A small-molecule ligand and the protein it binds are described below.
Small molecule (SMILES): COc1cc2c(cc1Nc1nc(Nc3ccccc3S(=O)(=O)C(C)C)c3[nH]ccc3n1)N(C(=O)CN(C)C)CC2

Binding-site contacts:
Ligand atom C30 contacts residue ASP113 of chain 1.A at 3.1 Å.
Ligand atom C33 contacts residue ALA58 of chain 1.A at 3.5 Å (hydrophobic).
Ligand atom C20 contacts residue MET109 of chain 1.A at 3.8 Å (hydrophobic).
Ligand atom C37 contacts residue ALA58 of chain 1.A at 3.7 Å (hydrophobic).
Ligand atom O39 contacts residue GLY35 of chain 1.A at 3.4 Å.
Ligand atom C01 contacts residue ASP180 of chain 1.A at 3.8 Å.
Ligand atom C13 contacts residue MET109 of chain 1.A at 3.6 Å (hydrophobic).
Ligand atom C05 contacts residue HIS34 of chain 1.A at 3.5 Å.
Ligand atom C16 contacts residue GLY112 of chain 1.A at 3.6 Å.
Ligand atom N12 contacts residue LEU166 of chain 1.A at 3.7 Å.
Ligand atom C15 contacts residue LEU32 of chain 1.A at 3.8 Å (hydrophobic).
Ligand atom C06 contacts residue HIS34 of chain 1.A at 3.8 Å.
Ligand atom C15 contacts residue MET109 of chain 1.A at 3.4 Å (hydrophobic).
Ligand atom O21 contacts residue LEU108 of chain 1.A at 3.4 Å.
Ligand atom C30 contacts residue SER116 of chain 1.A at 3.6 Å.
Ligand atom C20 contacts residue LEU32 of chain 1.A at 3.7 Å (hydrophobic).
Ligand atom O31 contacts residue GLY112 of chain 1.A at 3.7 Å.
Ligand atom C08 contacts residue VAL40 of chain 1.A at 3.8 Å (hydrophobic).
Ligand atom C26 contacts residue ASP113 of chain 1.A at 3.7 Å.
Ligand atom C40 contacts residue LEU166 of chain 1.A at 3.8 Å (hydrophobic).
Ligand atom C07 contacts residue LEU32 of chain 1.A at 3.5 Å (hydrophobic).
Ligand atom C11 contacts residue LEU166 of chain 1.A at 3.6 Å (hydrophobic).
Ligand atom C36 contacts residue LEU106 of chain 1.A at 3.5 Å (hydrophobic).
Ligand atom O21 contacts residue ALA110 of chain 1.A at 3.8 Å.
Ligand atom O21 contacts residue MET109 of chain 1.A at 3.7 Å.
Ligand atom C27 contacts residue ASP113 of chain 1.A at 3.2 Å.
Ligand atom C19 contacts residue LEU32 of chain 1.A at 3.8 Å (hydrophobic).
Ligand atom N28 contacts residue ASP113 of chain 1.A at 2.7 Å (salt-bridge).
Ligand atom N32 contacts residue MET109 of chain 1.A at 3.2 Å (h-bond).
Ligand atom C24 contacts residue LEU32 of chain 1.A at 3.5 Å (hydrophobic).
Ligand atom N14 contacts residue MET109 of chain 1.A at 2.8 Å (h-bond).
Ligand atom O31 contacts residue ASP113 of chain 1.A at 3.0 Å (salt-bridge).
Ligand atom N32 contacts residue ALA58 of chain 1.A at 3.7 Å.
Ligand atom C29 contacts residue ASP113 of chain 1.A at 3.8 Å.
Ligand atom C34 contacts residue LEU166 of chain 1.A at 3.7 Å (hydrophobic).
Ligand atom N14 contacts residue LEU108 of chain 1.A at 3.8 Å.
Ligand atom C01 contacts residue ARG163 of chain 1.A at 3.8 Å.
Ligand atom C37 contacts residue GLU107 of chain 1.A at 3.2 Å.
Ligand atom C17 contacts residue GLY112 of chain 1.A at 3.8 Å.
Ligand atom C37 contacts residue MET109 of chain 1.A at 3.7 Å (hydrophobic).

Sequence of chain 1.A:
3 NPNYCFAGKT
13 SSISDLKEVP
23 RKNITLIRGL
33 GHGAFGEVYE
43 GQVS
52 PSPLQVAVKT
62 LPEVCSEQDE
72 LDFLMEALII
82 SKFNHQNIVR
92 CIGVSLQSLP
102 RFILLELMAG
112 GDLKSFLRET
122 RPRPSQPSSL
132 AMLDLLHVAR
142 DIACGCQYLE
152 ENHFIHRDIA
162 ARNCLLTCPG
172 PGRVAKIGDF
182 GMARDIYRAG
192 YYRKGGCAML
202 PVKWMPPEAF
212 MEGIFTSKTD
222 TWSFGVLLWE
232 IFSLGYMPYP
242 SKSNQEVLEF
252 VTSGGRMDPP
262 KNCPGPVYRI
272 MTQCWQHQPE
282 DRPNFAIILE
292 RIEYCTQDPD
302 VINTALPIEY